Binding-site contacts:
Ligand atom O4 contacts residue GLU309 of chain 1.D at 2.9 Å (salt-bridge).
Ligand atom C1 contacts residue ASP315 of chain 1.D at 4.2 Å.
Ligand atom C2 contacts residue GLY314 of chain 1.D at 4.0 Å.
Ligand atom O6 contacts residue GLY124 of chain 1.D at 4.2 Å.
Ligand atom C3 contacts residue GLU309 of chain 1.D at 3.5 Å.
Ligand atom C6 contacts residue ARG125 of chain 1.D at 4.1 Å.
Ligand atom O2 contacts residue GLU309 of chain 1.D at 4.3 Å.
Ligand atom O5 contacts residue CYS120 of chain 1.D at 3.7 Å.
Ligand atom O1 contacts residue ILE117 of chain 1.D at 4.0 Å.
Ligand atom C3 contacts residue LEU127 of chain 1.D at 3.7 Å (hydrophobic).
Ligand atom O6 contacts residue LYS121 of chain 1.D at 4.2 Å.
Ligand atom C1 contacts residue ILE117 of chain 1.D at 4.2 Å (hydrophobic).
Ligand atom C5 contacts residue ARG125 of chain 1.D at 3.3 Å.
Ligand atom O2 contacts residue GLY314 of chain 1.D at 3.2 Å (h-bond).
Ligand atom O3 contacts residue GLU309 of chain 1.D at 2.6 Å (salt-bridge).
Ligand atom C5 contacts residue LYS126 of chain 1.D at 4.2 Å.
Ligand atom O1 contacts residue ASP315 of chain 1.D at 3.4 Å (salt-bridge).
Ligand atom O3 contacts residue PRO310 of chain 1.D at 4.3 Å.
Ligand atom C5 contacts residue GLU309 of chain 1.D at 3.9 Å.
Ligand atom C2 contacts residue LEU127 of chain 1.D at 3.9 Å (hydrophobic).
Ligand atom O5 contacts residue LYS121 of chain 1.D at 3.8 Å.
Ligand atom C2 contacts residue GLU309 of chain 1.D at 4.1 Å.
Ligand atom O5 contacts residue ARG125 of chain 1.D at 2.5 Å (salt-bridge).
Ligand atom C2 contacts residue GLY313 of chain 1.D at 4.5 Å.
Ligand atom O5 contacts residue LEU127 of chain 1.D at 4.4 Å.
Ligand atom O3 contacts residue LYS126 of chain 1.D at 3.5 Å.
Ligand atom C3 contacts residue LYS126 of chain 1.D at 4.3 Å.
Ligand atom O2 contacts residue GLY313 of chain 1.D at 3.2 Å.
Ligand atom C1 contacts residue LEU127 of chain 1.D at 4.3 Å (hydrophobic).
Ligand atom O3 contacts residue ARG125 of chain 1.D at 4.4 Å.
Ligand atom C6 contacts residue LYS121 of chain 1.D at 4.3 Å.
Ligand atom O3 contacts residue LEU127 of chain 1.D at 3.1 Å (h-bond).
Ligand atom C1 contacts residue GLY314 of chain 1.D at 3.5 Å.
Ligand atom O6 contacts residue CYS120 of chain 1.D at 4.4 Å.
Ligand atom O6 contacts residue ARG125 of chain 1.D at 3.7 Å.
Ligand atom O5 contacts residue LYS126 of chain 1.D at 4.0 Å.
Ligand atom C4 contacts residue GLU309 of chain 1.D at 3.6 Å.
Ligand atom O2 contacts residue LEU127 of chain 1.D at 2.7 Å (h-bond).
Ligand atom O1 contacts residue GLY314 of chain 1.D at 3.6 Å.

Sequence of chain 1.D:
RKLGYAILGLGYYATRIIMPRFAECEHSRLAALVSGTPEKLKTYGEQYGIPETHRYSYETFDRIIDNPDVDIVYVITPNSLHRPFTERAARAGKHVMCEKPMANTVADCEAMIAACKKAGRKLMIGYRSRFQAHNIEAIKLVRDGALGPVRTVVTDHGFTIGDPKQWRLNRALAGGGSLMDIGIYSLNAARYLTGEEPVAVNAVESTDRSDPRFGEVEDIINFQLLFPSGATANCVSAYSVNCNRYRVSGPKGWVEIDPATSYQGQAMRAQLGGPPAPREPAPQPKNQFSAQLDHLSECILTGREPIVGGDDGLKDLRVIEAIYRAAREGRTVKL

The protein below binds the small molecule below.
Small molecule (SMILES): OC[C@@H](O)[C@@H](O)[C@H](O)[C@@H](O)CO